A protein and the small-molecule ligand that binds it are described below.
Small molecule (SMILES): C[C@H](O)[C@H](N)[C@@H]1O[C@](O)(C(=O)O)C[C@H](O)[C@@H]1N

Binding-site contacts:
Ligand atom O1A contacts residue SER398 of chain 1.Q at 3.2 Å.
Ligand atom N5 contacts residue SER437 of chain 1.Q at 4.5 Å.
Ligand atom C2 contacts residue SER437 of chain 1.Q at 1.4 Å.
Ligand atom O6 contacts residue SER437 of chain 1.Q at 1.9 Å (h-bond).
Ligand atom C2 contacts residue SER438 of chain 1.Q at 4.4 Å.
Ligand atom O1B contacts residue SER437 of chain 1.Q at 3.3 Å.
Ligand atom C5 contacts residue SER437 of chain 1.Q at 3.6 Å.
Ligand atom C3 contacts residue SER437 of chain 1.Q at 2.7 Å.
Ligand atom C7 contacts residue SER437 of chain 1.Q at 4.0 Å.
Ligand atom C6 contacts residue SER437 of chain 1.Q at 2.8 Å.
Ligand atom C4 contacts residue SER437 of chain 1.Q at 3.3 Å.
Ligand atom C4 contacts residue SER438 of chain 1.Q at 4.1 Å.
Ligand atom O1B contacts residue SER398 of chain 1.Q at 4.3 Å.
Ligand atom C1 contacts residue SER437 of chain 1.Q at 2.4 Å.
Ligand atom O8 contacts residue SER437 of chain 1.Q at 3.3 Å (h-bond).
Ligand atom C8 contacts residue SER437 of chain 1.Q at 4.1 Å.
Ligand atom O1A contacts residue SER437 of chain 1.Q at 2.8 Å (h-bond).
Ligand atom C1 contacts residue SER398 of chain 1.Q at 4.3 Å.
Ligand atom C1 contacts residue VAL397 of chain 1.Q at 4.2 Å (hydrophobic).
Ligand atom O1A contacts residue VAL397 of chain 1.Q at 3.2 Å (h-bond).

Sequence of chain 1.Q:
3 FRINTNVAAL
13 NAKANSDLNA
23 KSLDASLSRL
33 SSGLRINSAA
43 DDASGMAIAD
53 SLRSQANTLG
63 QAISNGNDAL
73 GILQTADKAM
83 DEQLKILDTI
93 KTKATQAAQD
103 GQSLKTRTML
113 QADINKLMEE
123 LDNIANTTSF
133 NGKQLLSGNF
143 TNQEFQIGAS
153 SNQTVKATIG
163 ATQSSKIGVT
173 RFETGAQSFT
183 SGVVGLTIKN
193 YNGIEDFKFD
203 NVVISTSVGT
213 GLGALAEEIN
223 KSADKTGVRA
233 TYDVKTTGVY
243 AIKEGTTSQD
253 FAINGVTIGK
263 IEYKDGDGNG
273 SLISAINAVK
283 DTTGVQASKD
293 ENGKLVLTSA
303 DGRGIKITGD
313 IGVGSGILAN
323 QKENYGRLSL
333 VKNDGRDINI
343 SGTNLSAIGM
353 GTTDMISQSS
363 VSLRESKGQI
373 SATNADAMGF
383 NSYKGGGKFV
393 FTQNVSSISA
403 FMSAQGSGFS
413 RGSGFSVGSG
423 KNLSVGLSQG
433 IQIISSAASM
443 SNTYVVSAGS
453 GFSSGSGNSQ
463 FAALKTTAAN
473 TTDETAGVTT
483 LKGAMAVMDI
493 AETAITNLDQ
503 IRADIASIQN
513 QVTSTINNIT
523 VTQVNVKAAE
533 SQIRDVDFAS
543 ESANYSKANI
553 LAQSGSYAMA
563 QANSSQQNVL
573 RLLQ